Sequence of chain 2.A:
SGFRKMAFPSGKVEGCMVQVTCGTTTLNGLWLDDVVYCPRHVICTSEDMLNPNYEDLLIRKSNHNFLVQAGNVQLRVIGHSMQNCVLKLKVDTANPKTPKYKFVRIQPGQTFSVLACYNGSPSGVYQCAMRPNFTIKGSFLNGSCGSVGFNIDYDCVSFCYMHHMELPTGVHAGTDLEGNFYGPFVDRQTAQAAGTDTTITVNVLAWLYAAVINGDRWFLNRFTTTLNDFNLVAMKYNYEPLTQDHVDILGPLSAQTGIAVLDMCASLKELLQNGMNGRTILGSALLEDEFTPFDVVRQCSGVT

Binding-site contacts:
Ligand atom C11 contacts residue GLN189 of chain 2.A at 3.6 Å.
Ligand atom N contacts residue GLU166 of chain 2.A at 3.6 Å.
Ligand atom C5 contacts residue GLU166 of chain 2.A at 3.9 Å.
Ligand atom C12 contacts residue MET165 of chain 2.A at 3.6 Å (hydrophobic).
Ligand atom C8 contacts residue HIS41 of chain 2.A at 4.2 Å.
Ligand atom C3 contacts residue PHE140 of chain 2.A at 3.3 Å (hydrophobic).
Ligand atom C2 contacts residue PHE140 of chain 2.A at 3.7 Å (hydrophobic).
Ligand atom C9 contacts residue MET49 of chain 2.A at 3.7 Å (hydrophobic).
Ligand atom C13 contacts residue HIS41 of chain 2.A at 3.9 Å.
Ligand atom C4 contacts residue HIS163 of chain 2.A at 3.7 Å.
Ligand atom C4 contacts residue CYS145 of chain 2.A at 3.8 Å (hydrophobic).
Ligand atom N contacts residue HIS163 of chain 2.A at 2.9 Å (h-bond).
Ligand atom C6 contacts residue GLU166 of chain 2.A at 4.1 Å.
Ligand atom C12 contacts residue ARG188 of chain 2.A at 4.0 Å.
Ligand atom C9 contacts residue HIS41 of chain 2.A at 4.0 Å.
Ligand atom C13 contacts residue MET165 of chain 2.A at 4.0 Å (hydrophobic).
Ligand atom C1 contacts residue GLU166 of chain 2.A at 4.2 Å.
Ligand atom C contacts residue ASN142 of chain 2.A at 3.9 Å.
Ligand atom N contacts residue SER144 of chain 2.A at 4.0 Å.
Ligand atom C2 contacts residue ASN142 of chain 2.A at 3.5 Å.
Ligand atom N contacts residue MET165 of chain 2.A at 4.2 Å.
Ligand atom C2 contacts residue GLU166 of chain 2.A at 3.9 Å.
Ligand atom O contacts residue GLU166 of chain 2.A at 3.1 Å (salt-bridge).
Ligand atom C2 contacts residue LEU141 of chain 2.A at 3.4 Å (hydrophobic).
Ligand atom C7 contacts residue GLN189 of chain 2.A at 4.1 Å.
Ligand atom C3 contacts residue SER144 of chain 2.A at 3.9 Å.
Ligand atom C3 contacts residue HIS163 of chain 2.A at 3.9 Å.
Ligand atom O contacts residue HIS164 of chain 2.A at 3.5 Å (h-bond).
Ligand atom C4 contacts residue MET165 of chain 2.A at 3.9 Å (hydrophobic).
Ligand atom C13 contacts residue MET49 of chain 2.A at 3.8 Å (hydrophobic).
Ligand atom C11 contacts residue MET49 of chain 2.A at 3.4 Å (hydrophobic).
Ligand atom C3 contacts residue GLU166 of chain 2.A at 3.8 Å.
Ligand atom C10 contacts residue MET49 of chain 2.A at 3.9 Å (hydrophobic).
Ligand atom O contacts residue MET165 of chain 2.A at 3.1 Å.
Ligand atom C13 contacts residue HIS164 of chain 2.A at 3.5 Å.
Ligand atom C1 contacts residue ASN142 of chain 2.A at 4.1 Å.
Ligand atom C4 contacts residue GLU166 of chain 2.A at 3.5 Å.
Ligand atom C3 contacts residue LEU141 of chain 2.A at 3.5 Å (hydrophobic).
Ligand atom N contacts residue PHE140 of chain 2.A at 4.1 Å.
Ligand atom C12 contacts residue MET49 of chain 2.A at 3.6 Å (hydrophobic).

The protein below binds the small molecule below.
Small molecule (SMILES): Cc1ccncc1NC(=O)[C@H]1CCC12CCC2